The small molecule below binds the protein below.
Small molecule (SMILES): CC1(C)S[C@@H]2[C@H](NC(=O)Cc3ccccc3)C(=O)N2[C@H]1C(=O)O

Binding-site contacts:
Ligand atom C11 contacts residue HIS243 of chain 1.A at 3.5 Å.
Ligand atom O13 contacts residue FE21 of chain 1.B at 2.2 Å.
Ligand atom O16 contacts residue ARG258 of chain 1.A at 2.5 Å (salt-bridge).
Ligand atom N14 contacts residue VAL245 of chain 1.A at 3.9 Å.
Ligand atom C15 contacts residue VAL245 of chain 1.A at 3.7 Å (hydrophobic).
Ligand atom S1 contacts residue MET180 of chain 1.A at 3.4 Å.
Ligand atom C3 contacts residue FE21 of chain 1.B at 3.7 Å.
Ligand atom C20 contacts residue PHE164 of chain 1.A at 3.8 Å (hydrophobic).
Ligand atom C15 contacts residue ARG258 of chain 1.A at 3.3 Å.
Ligand atom C11 contacts residue HIS183 of chain 1.A at 3.8 Å.
Ligand atom O13 contacts residue HIS183 of chain 1.A at 3.1 Å (h-bond).
Ligand atom O12 contacts residue THR190 of chain 1.A at 4.0 Å.
Ligand atom O12 contacts residue ASP185 of chain 1.A at 3.0 Å (salt-bridge).
Ligand atom C10 contacts residue FE21 of chain 1.B at 3.4 Å.
Ligand atom S1 contacts residue VAL245 of chain 1.A at 4.0 Å.
Ligand atom C18 contacts residue PHE164 of chain 1.A at 4.0 Å (hydrophobic).
Ligand atom C17 contacts residue SER260 of chain 1.A at 3.8 Å.
Ligand atom C7 contacts residue VAL262 of chain 1.A at 3.6 Å (hydrophobic).
Ligand atom C22 contacts residue MET180 of chain 1.A at 4.1 Å (hydrophobic).
Ligand atom O16 contacts residue VAL245 of chain 1.A at 3.2 Å.
Ligand atom O12 contacts residue FE21 of chain 1.B at 1.9 Å.
Ligand atom O8 contacts residue SER260 of chain 1.A at 3.7 Å.
Ligand atom C21 contacts residue ARG179 of chain 1.A at 3.0 Å.
Ligand atom C11 contacts residue ASP185 of chain 1.A at 4.1 Å.
Ligand atom C5 contacts residue VAL245 of chain 1.A at 3.5 Å (hydrophobic).
Ligand atom C22 contacts residue ARG179 of chain 1.A at 3.2 Å.
Ligand atom C20 contacts residue ARG179 of chain 1.A at 3.5 Å.
Ligand atom O13 contacts residue HIS243 of chain 1.A at 2.9 Å (h-bond).
Ligand atom C19 contacts residue PHE164 of chain 1.A at 3.4 Å (hydrophobic).
Ligand atom C21 contacts residue VAL245 of chain 1.A at 3.9 Å (hydrophobic).
Ligand atom C17 contacts residue PHE164 of chain 1.A at 4.0 Å (hydrophobic).
Ligand atom C6 contacts residue VAL245 of chain 1.A at 3.8 Å (hydrophobic).
Ligand atom C17 contacts residue ARG258 of chain 1.A at 3.5 Å.
Ligand atom C11 contacts residue FE21 of chain 1.B at 2.2 Å.
Ligand atom O12 contacts residue HIS183 of chain 1.A at 4.0 Å.
Ligand atom C22 contacts residue VAL245 of chain 1.A at 3.9 Å (hydrophobic).
Ligand atom O8 contacts residue VAL262 of chain 1.A at 2.5 Å.
Ligand atom C15 contacts residue SER260 of chain 1.A at 4.1 Å.
Ligand atom O12 contacts residue HIS243 of chain 1.A at 3.3 Å (h-bond).
Ligand atom C10 contacts residue HIS183 of chain 1.A at 3.6 Å.

Sequence of chain 1.A:
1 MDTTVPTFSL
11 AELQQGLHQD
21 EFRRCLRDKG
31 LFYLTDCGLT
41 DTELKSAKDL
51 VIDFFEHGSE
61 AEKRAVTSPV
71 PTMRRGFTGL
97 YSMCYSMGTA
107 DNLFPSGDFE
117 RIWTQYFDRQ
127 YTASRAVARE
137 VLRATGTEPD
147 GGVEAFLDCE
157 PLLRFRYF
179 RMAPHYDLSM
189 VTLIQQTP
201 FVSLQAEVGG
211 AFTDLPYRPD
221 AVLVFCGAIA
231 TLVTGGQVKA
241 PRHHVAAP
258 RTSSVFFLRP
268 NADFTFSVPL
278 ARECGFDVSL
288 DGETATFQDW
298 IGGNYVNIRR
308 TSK